The protein below binds the small molecule below.
Small molecule (SMILES): CC(=O)N[C@H]1CO[C@H](CO[C@@H]2O[C@@H](C)[C@@H](O)[C@@H](O)[C@@H]2O)[C@@H](O)[C@@H]1O

Sequence of chain 1.C:
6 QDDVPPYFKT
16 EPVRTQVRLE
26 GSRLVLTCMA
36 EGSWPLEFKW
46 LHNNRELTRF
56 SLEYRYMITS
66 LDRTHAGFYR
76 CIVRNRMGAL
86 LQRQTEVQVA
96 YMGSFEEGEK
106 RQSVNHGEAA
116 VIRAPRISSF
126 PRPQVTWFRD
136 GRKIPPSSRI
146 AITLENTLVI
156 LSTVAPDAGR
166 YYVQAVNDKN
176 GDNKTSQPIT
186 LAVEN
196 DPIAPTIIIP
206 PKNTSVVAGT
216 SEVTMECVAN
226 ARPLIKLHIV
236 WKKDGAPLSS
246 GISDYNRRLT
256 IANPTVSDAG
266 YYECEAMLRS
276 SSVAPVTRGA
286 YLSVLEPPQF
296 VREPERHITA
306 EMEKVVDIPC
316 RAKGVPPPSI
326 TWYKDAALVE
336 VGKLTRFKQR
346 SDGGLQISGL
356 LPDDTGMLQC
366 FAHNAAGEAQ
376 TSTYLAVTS

Binding-site contacts:
Ligand atom C8 contacts residue ASN208 of chain 1.C at 3.3 Å.
Ligand atom O7 contacts residue PRO206 of chain 1.C at 4.3 Å.
Ligand atom C3 contacts residue TYR286 of chain 1.C at 4.1 Å (hydrophobic).
Ligand atom O7 contacts residue ASN208 of chain 1.C at 4.4 Å.
Ligand atom C1 contacts residue TYR286 of chain 1.C at 3.9 Å (hydrophobic).
Ligand atom C4 contacts residue TYR286 of chain 1.C at 3.8 Å (hydrophobic).
Ligand atom C5 contacts residue ASN208 of chain 1.C at 3.6 Å.
Ligand atom C6 contacts residue TYR286 of chain 1.C at 4.5 Å (hydrophobic).
Ligand atom C2 contacts residue ASN208 of chain 1.C at 2.5 Å.
Ligand atom C3 contacts residue ASN208 of chain 1.C at 3.8 Å.
Ligand atom C1 contacts residue ASN208 of chain 1.C at 1.4 Å.
Ligand atom O6 contacts residue TYR286 of chain 1.C at 4.0 Å.
Ligand atom N2 contacts residue ASN208 of chain 1.C at 3.0 Å (h-bond).
Ligand atom C5 contacts residue TYR286 of chain 1.C at 3.9 Å (hydrophobic).
Ligand atom C7 contacts residue ASN208 of chain 1.C at 3.4 Å.
Ligand atom C5 contacts residue TYR286 of chain 1.C at 3.7 Å (hydrophobic).
Ligand atom C3 contacts residue SER288 of chain 1.C at 4.4 Å.
Ligand atom O5 contacts residue TYR286 of chain 1.C at 4.0 Å.
Ligand atom C4 contacts residue ASN208 of chain 1.C at 4.2 Å.
Ligand atom C6 contacts residue TYR286 of chain 1.C at 3.6 Å (hydrophobic).
Ligand atom O3 contacts residue SER288 of chain 1.C at 3.5 Å (h-bond).
Ligand atom O5 contacts residue ASN208 of chain 1.C at 2.3 Å (h-bond).